Sequence of chain 1.D:
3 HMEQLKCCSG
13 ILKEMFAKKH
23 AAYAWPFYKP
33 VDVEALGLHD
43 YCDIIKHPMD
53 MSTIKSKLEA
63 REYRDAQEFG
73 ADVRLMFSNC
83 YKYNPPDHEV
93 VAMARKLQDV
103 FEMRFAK

Binding-site contacts:
Ligand atom C21 contacts residue PRO87 of chain 1.D at 3.5 Å (hydrophobic).
Ligand atom C19 contacts residue VAL92 of chain 1.D at 3.8 Å (hydrophobic).
Ligand atom C4 contacts residue TRP27 of chain 1.D at 3.7 Å (hydrophobic).
Ligand atom F34 contacts residue MET95 of chain 1.D at 3.5 Å.
Ligand atom C24 contacts residue ASN86 of chain 1.D at 3.8 Å.
Ligand atom N26 contacts residue VAL92 of chain 1.D at 3.6 Å.
Ligand atom N25 contacts residue VAL92 of chain 1.D at 3.9 Å.
Ligand atom O31 contacts residue VAL33 of chain 1.D at 3.8 Å.
Ligand atom O31 contacts residue LEU38 of chain 1.D at 3.9 Å.
Ligand atom C19 contacts residue ASN86 of chain 1.D at 3.8 Å.
Ligand atom C17 contacts residue PRO28 of chain 1.D at 3.5 Å (hydrophobic).
Ligand atom O29 contacts residue LEU40 of chain 1.D at 3.6 Å.
Ligand atom F34 contacts residue VAL92 of chain 1.D at 3.7 Å.
Ligand atom N27 contacts residue ASN86 of chain 1.D at 2.8 Å (h-bond).
Ligand atom C22 contacts residue PRO28 of chain 1.D at 3.7 Å (hydrophobic).
Ligand atom C5 contacts residue LEU38 of chain 1.D at 3.5 Å (hydrophobic).
Ligand atom C17 contacts residue VAL33 of chain 1.D at 3.8 Å (hydrophobic).
Ligand atom C22 contacts residue VAL33 of chain 1.D at 3.6 Å (hydrophobic).
Ligand atom C20 contacts residue ASN86 of chain 1.D at 3.7 Å.
Ligand atom C14 contacts residue LEU38 of chain 1.D at 3.6 Å (hydrophobic).
Ligand atom C15 contacts residue VAL92 of chain 1.D at 3.9 Å (hydrophobic).
Ligand atom N25 contacts residue ASN86 of chain 1.D at 2.8 Å (h-bond).
Ligand atom F34 contacts residue TRP27 of chain 1.D at 3.4 Å.
Ligand atom N27 contacts residue HIS90 of chain 1.D at 3.7 Å.
Ligand atom C2 contacts residue TRP27 of chain 1.D at 3.4 Å (hydrophobic).
Ligand atom O28 contacts residue ASN86 of chain 1.D at 2.9 Å (h-bond).
Ligand atom C17 contacts residue VAL92 of chain 1.D at 3.9 Å (hydrophobic).
Ligand atom O31 contacts residue ASP34 of chain 1.D at 2.8 Å (salt-bridge).
Ligand atom C20 contacts residue HIS90 of chain 1.D at 3.9 Å.
Ligand atom C15 contacts residue ASN86 of chain 1.D at 3.8 Å.
Ligand atom C13 contacts residue TRP27 of chain 1.D at 3.5 Å (hydrophobic).
Ligand atom O31 contacts residue PRO32 of chain 1.D at 3.7 Å.
Ligand atom C24 contacts residue HIS90 of chain 1.D at 3.7 Å.
Ligand atom O28 contacts residue CYS82 of chain 1.D at 3.8 Å.
Ligand atom C22 contacts residue PHE29 of chain 1.D at 3.7 Å (hydrophobic).
Ligand atom C21 contacts residue TYR85 of chain 1.D at 3.8 Å (hydrophobic).
Ligand atom C21 contacts residue ASN86 of chain 1.D at 3.7 Å.
Ligand atom F34 contacts residue PRO28 of chain 1.D at 3.0 Å.
Ligand atom C16 contacts residue ASN86 of chain 1.D at 3.5 Å.
Ligand atom N26 contacts residue VAL33 of chain 1.D at 3.6 Å.

The protein below binds the small molecule below.
Small molecule (SMILES): CCNC(=O)c1cc2c(-c3cc(S(C)(=O)=O)ccc3Oc3ccc(F)cc3F)cn(C)c(=O)c2[nH]1